Sequence of chain 14.K:
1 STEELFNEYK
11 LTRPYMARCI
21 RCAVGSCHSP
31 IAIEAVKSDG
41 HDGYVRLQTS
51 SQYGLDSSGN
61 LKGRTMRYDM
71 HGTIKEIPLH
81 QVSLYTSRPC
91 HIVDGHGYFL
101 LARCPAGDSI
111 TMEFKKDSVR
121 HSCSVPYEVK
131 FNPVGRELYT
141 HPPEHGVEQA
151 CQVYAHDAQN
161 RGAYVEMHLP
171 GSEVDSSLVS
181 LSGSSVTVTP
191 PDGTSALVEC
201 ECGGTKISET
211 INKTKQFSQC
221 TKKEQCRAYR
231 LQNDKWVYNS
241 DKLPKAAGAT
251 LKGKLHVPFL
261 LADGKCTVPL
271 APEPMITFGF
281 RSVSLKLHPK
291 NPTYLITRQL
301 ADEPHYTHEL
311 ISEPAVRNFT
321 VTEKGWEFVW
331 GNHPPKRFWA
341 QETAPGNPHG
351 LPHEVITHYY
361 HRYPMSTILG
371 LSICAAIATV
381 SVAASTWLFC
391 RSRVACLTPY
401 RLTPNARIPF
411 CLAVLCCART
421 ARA

The protein below binds the small molecule below.
Small molecule (SMILES): CC(=O)N[C@@H]1[C@@H](O)[C@H](O)[C@@H](CO)O[C@H]1O

Binding-site contacts:
Ligand atom C7 contacts residue ASN212 of chain 14.K at 3.7 Å.
Ligand atom N2 contacts residue ASN212 of chain 14.K at 2.9 Å (h-bond).
Ligand atom C1 contacts residue ILE211 of chain 14.K at 4.2 Å (hydrophobic).
Ligand atom C1 contacts residue ASN212 of chain 14.K at 1.4 Å.
Ligand atom O7 contacts residue ASN212 of chain 14.K at 4.1 Å.
Ligand atom C5 contacts residue ASN212 of chain 14.K at 3.7 Å.
Ligand atom N2 contacts residue ILE211 of chain 14.K at 4.0 Å.
Ligand atom C3 contacts residue ASN212 of chain 14.K at 3.8 Å.
Ligand atom O5 contacts residue ASN212 of chain 14.K at 2.4 Å (h-bond).
Ligand atom C4 contacts residue ASN212 of chain 14.K at 4.2 Å.
Ligand atom C2 contacts residue ASN212 of chain 14.K at 2.5 Å.